Sequence of chain 1.H:
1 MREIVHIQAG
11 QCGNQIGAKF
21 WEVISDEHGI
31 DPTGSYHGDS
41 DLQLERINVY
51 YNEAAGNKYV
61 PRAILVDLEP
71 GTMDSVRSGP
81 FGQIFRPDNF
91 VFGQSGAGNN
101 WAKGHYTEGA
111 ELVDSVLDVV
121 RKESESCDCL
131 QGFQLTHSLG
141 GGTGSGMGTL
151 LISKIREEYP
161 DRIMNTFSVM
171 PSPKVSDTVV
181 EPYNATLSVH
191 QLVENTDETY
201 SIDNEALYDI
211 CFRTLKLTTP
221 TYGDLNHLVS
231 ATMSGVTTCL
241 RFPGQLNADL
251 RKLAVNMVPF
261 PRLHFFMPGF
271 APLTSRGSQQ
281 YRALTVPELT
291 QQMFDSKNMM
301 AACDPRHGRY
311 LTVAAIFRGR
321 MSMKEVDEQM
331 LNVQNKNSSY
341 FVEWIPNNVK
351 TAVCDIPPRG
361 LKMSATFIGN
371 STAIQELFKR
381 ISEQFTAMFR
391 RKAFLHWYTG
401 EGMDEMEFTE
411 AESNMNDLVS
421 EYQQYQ

Binding-site contacts:
Ligand atom C5 contacts residue CYS12 of chain 1.H at 3.8 Å (hydrophobic).
Ligand atom O6 contacts residue GLN15 of chain 1.H at 3.5 Å.
Ligand atom PB contacts residue GLN11 of chain 1.H at 3.2 Å.
Ligand atom N3 contacts residue CYS12 of chain 1.H at 3.5 Å (h-bond).
Ligand atom O2A contacts residue CYS12 of chain 1.H at 3.9 Å.
Ligand atom O1A contacts residue GLY10 of chain 1.H at 3.9 Å.
Ligand atom O6 contacts residue ASN226 of chain 1.H at 3.2 Å (h-bond).
Ligand atom O5' contacts residue CYS12 of chain 1.H at 3.8 Å.
Ligand atom N7 contacts residue GLN11 of chain 1.H at 3.7 Å.
Ligand atom C5' contacts residue GLY140 of chain 1.H at 3.7 Å.
Ligand atom C6 contacts residue ASN226 of chain 1.H at 3.5 Å.
Ligand atom O1B contacts residue GLY10 of chain 1.H at 3.9 Å.
Ligand atom O2' contacts residue ASN204 of chain 1.H at 3.8 Å.
Ligand atom O1A contacts residue CYS12 of chain 1.H at 2.3 Å (h-bond).
Ligand atom N1 contacts residue ASN226 of chain 1.H at 3.0 Å (h-bond).
Ligand atom O6 contacts residue TYR222 of chain 1.H at 3.7 Å.
Ligand atom N7 contacts residue TYR222 of chain 1.H at 3.7 Å.
Ligand atom O1A contacts residue GLN11 of chain 1.H at 2.5 Å.
Ligand atom O2A contacts residue GLN11 of chain 1.H at 2.1 Å (h-bond).
Ligand atom PA contacts residue GLN11 of chain 1.H at 3.3 Å.
Ligand atom C4 contacts residue TYR222 of chain 1.H at 3.8 Å (hydrophobic).
Ligand atom O1B contacts residue GLN11 of chain 1.H at 3.3 Å (h-bond).
Ligand atom O5' contacts residue SER138 of chain 1.H at 3.1 Å (h-bond).
Ligand atom O4' contacts residue CYS12 of chain 1.H at 3.8 Å.
Ligand atom O3G contacts residue ASN99 of chain 1.H at 3.9 Å.
Ligand atom O5' contacts residue GLY140 of chain 1.H at 3.9 Å.
Ligand atom C4 contacts residue CYS12 of chain 1.H at 3.5 Å (hydrophobic).
Ligand atom N2 contacts residue LEU207 of chain 1.H at 3.7 Å.
Ligand atom C8 contacts residue GLN11 of chain 1.H at 3.6 Å.
Ligand atom C5 contacts residue TYR222 of chain 1.H at 3.6 Å (hydrophobic).
Ligand atom O1B contacts residue THR143 of chain 1.H at 3.7 Å.
Ligand atom C2 contacts residue CYS12 of chain 1.H at 3.8 Å (hydrophobic).
Ligand atom O1B contacts residue GLY144 of chain 1.H at 3.8 Å.
Ligand atom O3' contacts residue ASP177 of chain 1.H at 3.6 Å.
Ligand atom C3A contacts residue GLN11 of chain 1.H at 3.8 Å.
Ligand atom PA contacts residue CYS12 of chain 1.H at 3.5 Å.
Ligand atom C5' contacts residue SER138 of chain 1.H at 3.9 Å.
Ligand atom O2B contacts residue GLN11 of chain 1.H at 1.9 Å.
Ligand atom N3 contacts residue ASN204 of chain 1.H at 3.7 Å.
Ligand atom C6 contacts residue TYR222 of chain 1.H at 3.6 Å (hydrophobic).

A small-molecule ligand and the protein it binds are described below.
Small molecule (SMILES): Nc1nc2c(ncn2[C@@H]2O[C@H](CO[P](=O)(O)C[P](=O)(O)OP(=O)(O)O)[C@@H](O)[C@H]2O)c(=O)[nH]1